Sequence of chain 1.F:
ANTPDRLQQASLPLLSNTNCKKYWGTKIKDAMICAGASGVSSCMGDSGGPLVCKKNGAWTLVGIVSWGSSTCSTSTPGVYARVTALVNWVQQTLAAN

Sequence of chain 1.E:
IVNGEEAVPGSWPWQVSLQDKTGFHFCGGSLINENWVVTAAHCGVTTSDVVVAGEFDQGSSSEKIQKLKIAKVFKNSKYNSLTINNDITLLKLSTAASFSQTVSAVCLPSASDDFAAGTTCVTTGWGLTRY

Binding-site contacts:
Ligand atom O contacts residue TRP59 of chain 1.F at 3.1 Å (h-bond).
Ligand atom N contacts residue GLN101 of chain 1.E at 4.0 Å.
Ligand atom C contacts residue CYS107 of chain 1.E at 3.6 Å (hydrophobic).
Ligand atom CA contacts residue PRO13 of chain 1.E at 3.7 Å (hydrophobic).
Ligand atom CG2 contacts residue SER11 of chain 1.E at 4.2 Å.
Ligand atom N contacts residue VAL8 of chain 1.E at 3.1 Å.
Ligand atom CB contacts residue GLN101 of chain 1.E at 3.5 Å.
Ligand atom N contacts residue ALA105 of chain 1.E at 3.2 Å (h-bond).
Ligand atom CA contacts residue TRP14 of chain 1.E at 4.0 Å (hydrophobic).
Ligand atom N contacts residue SER11 of chain 1.E at 4.2 Å.
Ligand atom O contacts residue ALA58 of chain 1.F at 3.4 Å.
Ligand atom O contacts residue ALA58 of chain 1.F at 3.3 Å.
Ligand atom CB contacts residue SER11 of chain 1.E at 3.3 Å.
Ligand atom CA contacts residue SER11 of chain 1.E at 3.7 Å.
Ligand atom O contacts residue CYS107 of chain 1.E at 3.2 Å (h-bond).
Ligand atom C contacts residue VAL8 of chain 1.E at 4.2 Å (hydrophobic).
Ligand atom CG contacts residue PRO13 of chain 1.E at 3.5 Å (hydrophobic).
Ligand atom CB contacts residue PRO13 of chain 1.E at 3.5 Å (hydrophobic).
Ligand atom CB contacts residue GLY10 of chain 1.E at 4.2 Å.
Ligand atom SG contacts residue VAL106 of chain 1.E at 4.2 Å.
Ligand atom C contacts residue TRP59 of chain 1.F at 4.0 Å (hydrophobic).
Ligand atom CB contacts residue PRO9 of chain 1.E at 4.2 Å (hydrophobic).
Ligand atom CB contacts residue CYS107 of chain 1.E at 3.0 Å (hydrophobic).
Ligand atom CA contacts residue ALA105 of chain 1.E at 4.2 Å (hydrophobic).
Ligand atom CA contacts residue TRP59 of chain 1.F at 4.0 Å (hydrophobic).
Ligand atom CA contacts residue ALA105 of chain 1.E at 3.7 Å (hydrophobic).
Ligand atom CG contacts residue SER11 of chain 1.E at 3.6 Å.
Ligand atom CG contacts residue TRP12 of chain 1.E at 3.7 Å (hydrophobic).
Ligand atom O contacts residue GLY57 of chain 1.F at 4.2 Å.
Ligand atom N contacts residue PRO13 of chain 1.E at 4.1 Å.
Ligand atom CD1 contacts residue PRO9 of chain 1.E at 3.4 Å (hydrophobic).
Ligand atom CG2 contacts residue VAL8 of chain 1.E at 3.6 Å (hydrophobic).
Ligand atom CD contacts residue SER11 of chain 1.E at 3.9 Å.
Ligand atom CA contacts residue CYS107 of chain 1.E at 3.9 Å (hydrophobic).
Ligand atom CG2 contacts residue PRO9 of chain 1.E at 3.8 Å (hydrophobic).
Ligand atom CB contacts residue TRP12 of chain 1.E at 3.7 Å (hydrophobic).
Ligand atom SG contacts residue CYS107 of chain 1.E at 1.8 Å (h-bond).
Ligand atom CD1 contacts residue THR102 of chain 1.E at 3.9 Å.
Ligand atom O contacts residue SER11 of chain 1.E at 3.8 Å.
Ligand atom C contacts residue ALA105 of chain 1.E at 4.0 Å (hydrophobic).

The protein below binds the small molecule below.
Small molecule (SMILES): CC[C@H](C)[C@H](NC(=O)[C@H](C)NC(=O)[C@@H]1CCCN1C(=O)[C@@H](NC(=O)CNC(=O)[C@@H](N)CS)C(C)C)C(=O)N[C@@H](CCC(N)=O)C(=O)N1CCC[C@H]1C(N)=O